Sequence of chain 1.B:
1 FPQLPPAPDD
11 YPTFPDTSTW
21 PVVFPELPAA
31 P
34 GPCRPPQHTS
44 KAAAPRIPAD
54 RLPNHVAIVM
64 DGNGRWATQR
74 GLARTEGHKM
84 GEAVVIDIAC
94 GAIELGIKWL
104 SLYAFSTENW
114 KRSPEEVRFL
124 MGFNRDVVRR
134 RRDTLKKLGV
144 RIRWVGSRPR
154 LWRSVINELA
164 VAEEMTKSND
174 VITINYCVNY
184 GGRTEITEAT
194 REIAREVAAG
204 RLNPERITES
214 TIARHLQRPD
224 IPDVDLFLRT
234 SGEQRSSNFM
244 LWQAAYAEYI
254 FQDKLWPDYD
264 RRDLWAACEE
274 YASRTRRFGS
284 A

Binding-site contacts:
Ligand atom CAJ contacts residue ARG77 of chain 1.A at 3.9 Å.
Ligand atom CAU contacts residue GLY67 of chain 1.A at 4.1 Å.
Ligand atom OAB contacts residue ARG68 of chain 1.A at 2.9 Å (salt-bridge).
Ligand atom CAW contacts residue THR71 of chain 1.A at 3.7 Å.
Ligand atom OAF contacts residue ARG77 of chain 1.A at 2.7 Å (salt-bridge).
Ligand atom OAG contacts residue ARG68 of chain 1.A at 2.6 Å (salt-bridge).
Ligand atom PBD contacts residue GLY67 of chain 1.A at 3.5 Å.
Ligand atom CBA contacts residue ARG68 of chain 1.A at 4.0 Å.
Ligand atom PBD contacts residue ARG77 of chain 1.A at 4.0 Å.
Ligand atom OAA contacts residue PHE281 of chain 1.B at 4.0 Å.
Ligand atom OAG contacts residue GLY65 of chain 1.A at 3.3 Å.
Ligand atom CAM contacts residue GLY67 of chain 1.A at 4.0 Å.
Ligand atom CBA contacts residue THR71 of chain 1.A at 4.0 Å.
Ligand atom OAC contacts residue ARG280 of chain 1.B at 3.7 Å.
Ligand atom PBD contacts residue GLY65 of chain 1.A at 4.0 Å.
Ligand atom OAE contacts residue ARG115 of chain 1.A at 2.6 Å (salt-bridge).
Ligand atom OAE contacts residue PHE281 of chain 1.B at 3.5 Å.
Ligand atom OAB contacts residue GLY65 of chain 1.A at 3.6 Å (h-bond).
Ligand atom CAR contacts residue ARG68 of chain 1.A at 4.0 Å.
Ligand atom PBC contacts residue PHE281 of chain 1.B at 4.0 Å.
Ligand atom OAB contacts residue ARG77 of chain 1.A at 4.1 Å.
Ligand atom CAJ contacts residue GLY67 of chain 1.A at 3.7 Å.
Ligand atom OAG contacts residue ASN66 of chain 1.A at 3.8 Å.
Ligand atom CAV contacts residue THR71 of chain 1.A at 3.8 Å.
Ligand atom OAG contacts residue GLY67 of chain 1.A at 3.3 Å (h-bond).
Ligand atom OAF contacts residue ASN66 of chain 1.A at 3.7 Å.
Ligand atom OAC contacts residue ARG68 of chain 1.A at 3.0 Å (salt-bridge).
Ligand atom CAL contacts residue GLY67 of chain 1.A at 3.6 Å.
Ligand atom OAA contacts residue ARG280 of chain 1.B at 3.6 Å.
Ligand atom CBB contacts residue ARG68 of chain 1.A at 4.0 Å.
Ligand atom OAF contacts residue GLY67 of chain 1.A at 2.8 Å (h-bond).
Ligand atom OAD contacts residue ARG280 of chain 1.B at 3.8 Å.
Ligand atom PBD contacts residue ARG68 of chain 1.A at 3.8 Å.
Ligand atom CAL contacts residue ARG77 of chain 1.A at 3.5 Å.
Ligand atom CAX contacts residue ARG68 of chain 1.A at 4.1 Å.
Ligand atom OAE contacts residue ARG77 of chain 1.A at 3.8 Å.
Ligand atom CAM contacts residue THR71 of chain 1.A at 3.6 Å.
Ligand atom OAD contacts residue PHE281 of chain 1.B at 3.1 Å (h-bond).
Ligand atom CAZ contacts residue THR71 of chain 1.A at 4.1 Å.
Ligand atom CAU contacts residue ARG68 of chain 1.A at 4.0 Å.

Sequence of chain 1.A:
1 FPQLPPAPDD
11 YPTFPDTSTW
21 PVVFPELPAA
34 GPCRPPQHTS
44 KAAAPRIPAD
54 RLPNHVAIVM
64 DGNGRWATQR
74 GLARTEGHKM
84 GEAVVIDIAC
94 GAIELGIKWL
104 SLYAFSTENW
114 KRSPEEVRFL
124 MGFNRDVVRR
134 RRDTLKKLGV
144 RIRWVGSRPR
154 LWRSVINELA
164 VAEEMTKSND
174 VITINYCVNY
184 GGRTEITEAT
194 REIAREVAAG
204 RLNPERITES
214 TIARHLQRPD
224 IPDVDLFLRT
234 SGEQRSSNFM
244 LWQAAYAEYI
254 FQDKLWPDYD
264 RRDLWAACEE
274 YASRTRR

A protein and the small-molecule ligand that binds it are described below.
Small molecule (SMILES): O=P(O)(O)C(O)(c1cccc(-c2cccc(-c3ccccc3)c2)c1)P(=O)(O)O